Sequence of chain 1.A:
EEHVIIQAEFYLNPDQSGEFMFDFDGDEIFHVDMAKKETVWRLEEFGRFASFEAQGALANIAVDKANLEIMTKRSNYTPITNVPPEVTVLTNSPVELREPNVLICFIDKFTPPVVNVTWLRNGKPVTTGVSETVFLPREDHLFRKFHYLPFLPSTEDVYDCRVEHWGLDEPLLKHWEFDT

Binding-site contacts:
Ligand atom C1 contacts residue ASN118 of chain 1.A at 1.4 Å.
Ligand atom N2 contacts residue ASN118 of chain 1.A at 2.8 Å (h-bond).
Ligand atom N2 contacts residue TRP168 of chain 1.A at 4.0 Å.
Ligand atom O7 contacts residue HIS167 of chain 1.A at 4.2 Å.
Ligand atom C5 contacts residue ASN118 of chain 1.A at 3.6 Å.
Ligand atom C8 contacts residue HIS167 of chain 1.A at 4.0 Å.
Ligand atom C8 contacts residue TRP168 of chain 1.A at 3.5 Å (hydrophobic).
Ligand atom C8 contacts residue ASN118 of chain 1.A at 4.4 Å.
Ligand atom C7 contacts residue ASN118 of chain 1.A at 3.2 Å.
Ligand atom C8 contacts residue VAL117 of chain 1.A at 4.2 Å (hydrophobic).
Ligand atom C1 contacts residue GLU166 of chain 1.A at 4.2 Å.
Ligand atom C8 contacts residue VAL116 of chain 1.A at 3.7 Å (hydrophobic).
Ligand atom O3 contacts residue TRP168 of chain 1.A at 3.7 Å.
Ligand atom C8 contacts residue GLU166 of chain 1.A at 3.9 Å.
Ligand atom O5 contacts residue GLU166 of chain 1.A at 4.3 Å.
Ligand atom C6 contacts residue ASP4 of chain 1.B at 3.4 Å.
Ligand atom O3 contacts residue ASP4 of chain 1.B at 4.1 Å.
Ligand atom C7 contacts residue TRP168 of chain 1.A at 3.6 Å (hydrophobic).
Ligand atom C2 contacts residue ASN118 of chain 1.A at 2.4 Å.
Ligand atom O6 contacts residue ASP4 of chain 1.B at 2.4 Å (salt-bridge).
Ligand atom N2 contacts residue VAL116 of chain 1.A at 4.5 Å.
Ligand atom C4 contacts residue ASN118 of chain 1.A at 4.2 Å.
Ligand atom O5 contacts residue ASN118 of chain 1.A at 2.4 Å (h-bond).
Ligand atom C7 contacts residue GLU166 of chain 1.A at 4.2 Å.
Ligand atom C2 contacts residue GLU166 of chain 1.A at 4.4 Å.
Ligand atom O7 contacts residue ASN118 of chain 1.A at 3.3 Å (h-bond).
Ligand atom O7 contacts residue TRP168 of chain 1.A at 3.9 Å.
Ligand atom O7 contacts residue GLU166 of chain 1.A at 3.8 Å.
Ligand atom C3 contacts residue ASN118 of chain 1.A at 3.7 Å.

This protein binds this small molecule.
Small molecule (SMILES): CC(=O)N[C@H]1[C@H](O[C@H]2[C@H](O)[C@@H](NC(C)=O)CO[C@@H]2CO)O[C@H](CO)[C@@H](O)[C@@H]1O

Sequence of chain 1.B:
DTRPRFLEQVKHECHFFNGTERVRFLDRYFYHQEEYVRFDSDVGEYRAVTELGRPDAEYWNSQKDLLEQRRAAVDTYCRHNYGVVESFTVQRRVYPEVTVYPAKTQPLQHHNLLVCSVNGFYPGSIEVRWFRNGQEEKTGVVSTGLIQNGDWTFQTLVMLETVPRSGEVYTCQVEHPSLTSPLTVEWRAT